Sequence of chain 1.B:
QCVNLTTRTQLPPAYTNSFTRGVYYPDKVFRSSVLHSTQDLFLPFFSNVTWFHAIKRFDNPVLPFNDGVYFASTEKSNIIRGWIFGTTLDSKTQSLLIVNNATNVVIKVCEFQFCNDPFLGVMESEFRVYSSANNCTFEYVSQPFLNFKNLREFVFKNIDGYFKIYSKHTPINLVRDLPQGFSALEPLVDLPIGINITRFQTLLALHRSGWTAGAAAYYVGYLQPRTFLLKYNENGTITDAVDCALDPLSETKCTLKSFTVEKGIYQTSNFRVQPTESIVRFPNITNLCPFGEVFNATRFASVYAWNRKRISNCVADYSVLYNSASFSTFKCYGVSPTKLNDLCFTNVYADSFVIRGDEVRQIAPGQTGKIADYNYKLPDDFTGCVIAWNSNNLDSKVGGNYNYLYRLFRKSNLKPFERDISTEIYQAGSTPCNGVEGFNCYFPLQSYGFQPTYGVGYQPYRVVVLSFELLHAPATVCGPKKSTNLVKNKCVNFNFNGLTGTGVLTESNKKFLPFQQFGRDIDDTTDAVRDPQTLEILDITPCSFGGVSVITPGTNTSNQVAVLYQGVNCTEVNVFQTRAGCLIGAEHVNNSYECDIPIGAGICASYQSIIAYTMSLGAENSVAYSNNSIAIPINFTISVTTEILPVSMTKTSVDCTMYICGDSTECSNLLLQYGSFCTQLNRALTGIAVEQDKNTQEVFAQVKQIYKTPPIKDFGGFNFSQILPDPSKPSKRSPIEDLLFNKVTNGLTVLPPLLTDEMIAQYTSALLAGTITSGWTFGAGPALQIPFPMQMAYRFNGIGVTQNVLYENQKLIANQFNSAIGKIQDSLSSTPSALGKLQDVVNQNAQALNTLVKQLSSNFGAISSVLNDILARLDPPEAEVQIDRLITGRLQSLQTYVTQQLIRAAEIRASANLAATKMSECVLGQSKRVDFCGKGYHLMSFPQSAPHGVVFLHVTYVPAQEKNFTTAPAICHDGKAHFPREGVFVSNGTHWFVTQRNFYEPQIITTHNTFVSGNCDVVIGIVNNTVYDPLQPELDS

This small molecule binds to this protein.
Small molecule (SMILES): CC(=O)N[C@H]1[C@H](O[C@H]2[C@H](O)[C@@H](NC(C)=O)CO[C@@H]2CO)O[C@H](CO)[C@@H](O)[C@@H]1O

Binding-site contacts:
Ligand atom C6 contacts residue SER803 of chain 1.B at 3.6 Å.
Ligand atom O7 contacts residue ASN801 of chain 1.B at 3.9 Å.
Ligand atom O5 contacts residue ASN801 of chain 1.B at 2.3 Å (h-bond).
Ligand atom C6 contacts residue GLN804 of chain 1.B at 3.5 Å.
Ligand atom C1 contacts residue SER803 of chain 1.B at 3.7 Å.
Ligand atom C3 contacts residue ASN801 of chain 1.B at 3.8 Å.
Ligand atom C5 contacts residue SER803 of chain 1.B at 3.3 Å.
Ligand atom C5 contacts residue ASN801 of chain 1.B at 3.6 Å.
Ligand atom C7 contacts residue ASN801 of chain 1.B at 3.7 Å.
Ligand atom O6 contacts residue GLN804 of chain 1.B at 4.1 Å.
Ligand atom O6 contacts residue SER803 of chain 1.B at 4.4 Å.
Ligand atom C1 contacts residue ASN801 of chain 1.B at 1.4 Å.
Ligand atom C4 contacts residue ASN801 of chain 1.B at 4.2 Å.
Ligand atom C5 contacts residue GLN804 of chain 1.B at 4.2 Å.
Ligand atom C8 contacts residue GLN804 of chain 1.B at 4.2 Å.
Ligand atom N2 contacts residue ASN801 of chain 1.B at 3.0 Å (h-bond).
Ligand atom C2 contacts residue ASN801 of chain 1.B at 2.5 Å.
Ligand atom O5 contacts residue SER803 of chain 1.B at 3.2 Å (h-bond).